Sequence of chain 1.A:
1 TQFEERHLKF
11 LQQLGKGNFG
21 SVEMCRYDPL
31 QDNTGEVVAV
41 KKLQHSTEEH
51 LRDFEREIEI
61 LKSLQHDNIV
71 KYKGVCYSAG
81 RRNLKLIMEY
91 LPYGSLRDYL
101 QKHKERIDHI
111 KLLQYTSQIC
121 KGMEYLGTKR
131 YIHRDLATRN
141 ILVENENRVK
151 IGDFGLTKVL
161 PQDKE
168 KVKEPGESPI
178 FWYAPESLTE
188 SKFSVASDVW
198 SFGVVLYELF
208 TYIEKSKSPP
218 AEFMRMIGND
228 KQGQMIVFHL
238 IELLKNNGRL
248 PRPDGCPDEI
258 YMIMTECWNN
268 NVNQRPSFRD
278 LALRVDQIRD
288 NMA

This protein binds this small molecule.
Small molecule (SMILES): O=C1N=Cc2nc(-c3c(F)cccc3F)cc(Nc3ccc(C(=O)N4CCCC4)cc3)c21

Binding-site contacts:
Ligand atom C8 contacts residue LEU142 of chain 1.A at 3.9 Å (hydrophobic).
Ligand atom O16 contacts residue ALA39 of chain 1.A at 3.8 Å.
Ligand atom C23 contacts residue ARG139 of chain 1.A at 3.6 Å.
Ligand atom C26 contacts residue LEU14 of chain 1.A at 3.8 Å (hydrophobic).
Ligand atom C26 contacts residue LEU91 of chain 1.A at 3.5 Å (hydrophobic).
Ligand atom C15 contacts residue LEU91 of chain 1.A at 3.9 Å (hydrophobic).
Ligand atom O16 contacts residue LEU91 of chain 1.A at 2.9 Å (h-bond).
Ligand atom C26 contacts residue GLY94 of chain 1.A at 3.5 Å.
Ligand atom C15 contacts residue ALA39 of chain 1.A at 3.6 Å (hydrophobic).
Ligand atom N7 contacts residue LEU14 of chain 1.A at 3.9 Å.
Ligand atom C5 contacts residue LEU14 of chain 1.A at 3.7 Å (hydrophobic).
Ligand atom N14 contacts residue ALA39 of chain 1.A at 3.2 Å.
Ligand atom O16 contacts residue TYR90 of chain 1.A at 3.5 Å.
Ligand atom C9 contacts residue LEU142 of chain 1.A at 3.6 Å (hydrophobic).
Ligand atom C13 contacts residue ALA39 of chain 1.A at 3.8 Å (hydrophobic).
Ligand atom C27 contacts residue GLY94 of chain 1.A at 3.5 Å.
Ligand atom C4 contacts residue LEU14 of chain 1.A at 3.5 Å (hydrophobic).
Ligand atom C27 contacts residue PRO92 of chain 1.A at 3.7 Å (hydrophobic).
Ligand atom C17 contacts residue LEU142 of chain 1.A at 3.8 Å (hydrophobic).
Ligand atom F20 contacts residue GLY15 of chain 1.A at 3.2 Å.
Ligand atom C13 contacts residue LEU142 of chain 1.A at 3.6 Å (hydrophobic).
Ligand atom C10 contacts residue LEU142 of chain 1.A at 3.8 Å (hydrophobic).
Ligand atom C3 contacts residue GLY94 of chain 1.A at 3.8 Å.
Ligand atom N11 contacts residue LEU142 of chain 1.A at 3.7 Å.
Ligand atom F20 contacts residue LEU14 of chain 1.A at 3.7 Å.
Ligand atom F20 contacts residue VAL22 of chain 1.A at 3.7 Å.
Ligand atom C26 contacts residue TYR90 of chain 1.A at 3.8 Å (hydrophobic).
Ligand atom N14 contacts residue GLU89 of chain 1.A at 3.1 Å (salt-bridge).
Ligand atom C29 contacts residue GLN12 of chain 1.A at 3.7 Å.
Ligand atom C6 contacts residue LEU14 of chain 1.A at 3.8 Å (hydrophobic).
Ligand atom C12 contacts residue LEU142 of chain 1.A at 3.5 Å (hydrophobic).
Ligand atom O16 contacts residue GLU89 of chain 1.A at 3.6 Å.
Ligand atom C22 contacts residue LYS16 of chain 1.A at 3.8 Å.
Ligand atom F25 contacts residue LEU142 of chain 1.A at 3.6 Å.
Ligand atom C33 contacts residue GLN12 of chain 1.A at 3.4 Å.
Ligand atom C21 contacts residue LYS16 of chain 1.A at 3.6 Å.
Ligand atom N11 contacts residue VAL22 of chain 1.A at 3.9 Å.
Ligand atom C15 contacts residue GLU89 of chain 1.A at 3.7 Å.
Ligand atom C23 contacts residue ASN140 of chain 1.A at 3.6 Å.
Ligand atom C6 contacts residue GLY94 of chain 1.A at 3.9 Å.